This protein binds this small molecule.
Small molecule (SMILES): O=S(=O)(O)c1cccc2cccc(Nc3ccccc3)c12

Binding-site contacts:
Ligand atom O2 contacts residue VAL153 of chain 1.C at 3.6 Å.
Ligand atom C14 contacts residue GLU32 of chain 1.C at 4.0 Å.
Ligand atom C15 contacts residue PHE164 of chain 1.C at 3.8 Å (hydrophobic).
Ligand atom C13 contacts residue LYS39 of chain 1.C at 3.3 Å.
Ligand atom C12 contacts residue PHE164 of chain 1.C at 3.9 Å (hydrophobic).
Ligand atom O1 contacts residue TYR156 of chain 1.C at 3.1 Å.
Ligand atom C8 contacts residue TYR156 of chain 1.C at 3.6 Å (hydrophobic).
Ligand atom C14 contacts residue PHE164 of chain 1.C at 4.0 Å (hydrophobic).
Ligand atom C13 contacts residue PHE164 of chain 1.C at 4.1 Å (hydrophobic).
Ligand atom C1 contacts residue TYR156 of chain 1.C at 3.7 Å (hydrophobic).
Ligand atom O1 contacts residue VAL163 of chain 1.C at 3.3 Å.
Ligand atom O3 contacts residue PHE164 of chain 1.C at 3.9 Å.
Ligand atom C3 contacts residue TYR156 of chain 1.C at 3.9 Å (hydrophobic).
Ligand atom C11 contacts residue LYS39 of chain 1.C at 3.9 Å.
Ligand atom O1 contacts residue LEU157 of chain 1.C at 3.9 Å.
Ligand atom S contacts residue VAL36 of chain 1.C at 3.7 Å.
Ligand atom C8 contacts residue ALA40 of chain 1.C at 4.0 Å (hydrophobic).
Ligand atom C11 contacts residue PHE164 of chain 1.C at 3.9 Å (hydrophobic).
Ligand atom C7 contacts residue LYS39 of chain 1.C at 3.5 Å.
Ligand atom O3 contacts residue VAL36 of chain 1.C at 3.2 Å.
Ligand atom C10 contacts residue LYS39 of chain 1.C at 4.0 Å.
Ligand atom C9 contacts residue TYR156 of chain 1.C at 3.4 Å (hydrophobic).
Ligand atom C4 contacts residue TYR156 of chain 1.C at 3.9 Å (hydrophobic).
Ligand atom C10 contacts residue TYR156 of chain 1.C at 3.4 Å (hydrophobic).
Ligand atom C6 contacts residue LYS39 of chain 1.C at 3.4 Å.
Ligand atom C7 contacts residue ALA40 of chain 1.C at 3.8 Å (hydrophobic).
Ligand atom S contacts residue TYR156 of chain 1.C at 3.7 Å.
Ligand atom N contacts residue TYR156 of chain 1.C at 4.0 Å.
Ligand atom O1 contacts residue PHE164 of chain 1.C at 3.9 Å.
Ligand atom C14 contacts residue LYS39 of chain 1.C at 3.8 Å.
Ligand atom C12 contacts residue LYS39 of chain 1.C at 3.0 Å.
Ligand atom O2 contacts residue VAL36 of chain 1.C at 3.1 Å.
Ligand atom C11 contacts residue VAL163 of chain 1.C at 3.9 Å (hydrophobic).
Ligand atom N contacts residue VAL163 of chain 1.C at 3.7 Å.
Ligand atom C7 contacts residue TYR156 of chain 1.C at 4.0 Å (hydrophobic).
Ligand atom C16 contacts residue PHE164 of chain 1.C at 3.9 Å (hydrophobic).
Ligand atom C16 contacts residue VAL163 of chain 1.C at 3.6 Å (hydrophobic).
Ligand atom C5 contacts residue TYR156 of chain 1.C at 3.9 Å (hydrophobic).
Ligand atom C1 contacts residue LYS39 of chain 1.C at 4.0 Å.
Ligand atom C2 contacts residue LYS39 of chain 1.C at 4.0 Å.

Sequence of chain 1.C:
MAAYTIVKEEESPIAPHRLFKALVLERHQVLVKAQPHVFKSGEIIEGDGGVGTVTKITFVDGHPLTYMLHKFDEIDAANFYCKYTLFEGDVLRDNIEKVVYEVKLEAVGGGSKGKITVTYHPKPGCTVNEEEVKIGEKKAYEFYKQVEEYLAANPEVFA